Sequence of chain 1.I:
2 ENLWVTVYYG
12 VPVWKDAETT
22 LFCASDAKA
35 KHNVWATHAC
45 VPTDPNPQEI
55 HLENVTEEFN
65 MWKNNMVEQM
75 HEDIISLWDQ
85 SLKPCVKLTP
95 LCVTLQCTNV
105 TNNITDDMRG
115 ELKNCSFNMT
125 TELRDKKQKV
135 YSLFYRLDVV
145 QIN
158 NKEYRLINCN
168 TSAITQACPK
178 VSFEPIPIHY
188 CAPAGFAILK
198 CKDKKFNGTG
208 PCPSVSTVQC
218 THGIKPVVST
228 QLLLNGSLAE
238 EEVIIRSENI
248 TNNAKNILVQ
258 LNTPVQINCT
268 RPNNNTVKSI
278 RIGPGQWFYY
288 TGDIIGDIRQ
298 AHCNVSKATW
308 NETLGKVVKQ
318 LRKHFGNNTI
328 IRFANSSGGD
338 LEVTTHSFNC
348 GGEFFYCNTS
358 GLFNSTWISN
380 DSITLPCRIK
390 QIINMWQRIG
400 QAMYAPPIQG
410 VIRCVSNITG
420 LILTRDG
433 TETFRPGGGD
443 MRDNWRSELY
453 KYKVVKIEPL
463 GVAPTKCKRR

Binding-site contacts:
Ligand atom C8 contacts residue SER244 of chain 1.I at 3.2 Å.
Ligand atom O7 contacts residue HIS321 of chain 1.I at 4.0 Å.
Ligand atom O5 contacts residue ASN204 of chain 1.I at 2.4 Å (h-bond).
Ligand atom C7 contacts residue SER244 of chain 1.I at 4.4 Å.
Ligand atom O7 contacts residue ILE247 of chain 1.I at 3.6 Å.
Ligand atom C4 contacts residue ASN204 of chain 1.I at 4.2 Å.
Ligand atom C8 contacts residue ASN204 of chain 1.I at 4.3 Å.
Ligand atom N2 contacts residue THR206 of chain 1.I at 4.2 Å.
Ligand atom C2 contacts residue THR206 of chain 1.I at 4.5 Å.
Ligand atom N2 contacts residue ASN204 of chain 1.I at 2.9 Å (h-bond).
Ligand atom C3 contacts residue ASN204 of chain 1.I at 3.8 Å.
Ligand atom O7 contacts residue ASN204 of chain 1.I at 3.0 Å (h-bond).
Ligand atom C2 contacts residue ASN204 of chain 1.I at 2.5 Å.
Ligand atom C8 contacts residue GLU245 of chain 1.I at 3.6 Å.
Ligand atom C8 contacts residue ILE247 of chain 1.I at 3.5 Å (hydrophobic).
Ligand atom C1 contacts residue THR206 of chain 1.I at 4.1 Å.
Ligand atom C5 contacts residue THR206 of chain 1.I at 4.3 Å.
Ligand atom C7 contacts residue ASN204 of chain 1.I at 3.1 Å.
Ligand atom C1 contacts residue ASN204 of chain 1.I at 1.4 Å.
Ligand atom C7 contacts residue ILE247 of chain 1.I at 4.2 Å (hydrophobic).
Ligand atom C5 contacts residue ASN204 of chain 1.I at 3.7 Å.

The protein below binds the small molecule below.
Small molecule (SMILES): CC(=O)N[C@@H]1[C@@H](O)[C@H](O)[C@@H](CO)O[C@H]1O